Binding-site contacts:
Ligand atom O3 contacts residue ASN359 of chain 1.D at 2.8 Å (h-bond).
Ligand atom O3 contacts residue ASN370 of chain 1.D at 3.4 Å (h-bond).
Ligand atom C5 contacts residue ASN370 of chain 1.D at 3.6 Å.
Ligand atom O3 contacts residue GLN352 of chain 1.D at 2.6 Å (h-bond).
Ligand atom C3 contacts residue ASN370 of chain 1.D at 3.5 Å.
Ligand atom C2 contacts residue ASN359 of chain 1.D at 4.1 Å.
Ligand atom C6 contacts residue ASN359 of chain 1.D at 4.0 Å.
Ligand atom C2 contacts residue GLN352 of chain 1.D at 4.3 Å.
Ligand atom N2 contacts residue ASN370 of chain 1.D at 3.6 Å (h-bond).
Ligand atom C3 contacts residue GLN352 of chain 1.D at 3.7 Å.
Ligand atom C5 contacts residue ASN359 of chain 1.D at 3.8 Å.
Ligand atom C4 contacts residue ASN359 of chain 1.D at 4.0 Å.
Ligand atom O5 contacts residue ASN359 of chain 1.D at 2.8 Å (h-bond).
Ligand atom C7 contacts residue ASN370 of chain 1.D at 4.0 Å.
Ligand atom C2 contacts residue ASN370 of chain 1.D at 2.5 Å.
Ligand atom C3 contacts residue ASN359 of chain 1.D at 3.8 Å.
Ligand atom C1 contacts residue ASN359 of chain 1.D at 3.4 Å.
Ligand atom O5 contacts residue ASN370 of chain 1.D at 2.4 Å (h-bond).
Ligand atom C4 contacts residue ASN370 of chain 1.D at 4.2 Å.
Ligand atom C1 contacts residue ASN370 of chain 1.D at 1.4 Å.
Ligand atom O6 contacts residue ASN359 of chain 1.D at 4.4 Å.
Ligand atom O7 contacts residue ASN370 of chain 1.D at 3.5 Å (h-bond).

The small molecule below binds the protein below.
Small molecule (SMILES): CC(=O)N[C@H]1[C@H](O[C@H]2[C@H](O)[C@@H](NC(C)=O)CO[C@@H]2CO)O[C@H](CO)[C@@H](O)[C@@H]1O

Sequence of chain 1.D:
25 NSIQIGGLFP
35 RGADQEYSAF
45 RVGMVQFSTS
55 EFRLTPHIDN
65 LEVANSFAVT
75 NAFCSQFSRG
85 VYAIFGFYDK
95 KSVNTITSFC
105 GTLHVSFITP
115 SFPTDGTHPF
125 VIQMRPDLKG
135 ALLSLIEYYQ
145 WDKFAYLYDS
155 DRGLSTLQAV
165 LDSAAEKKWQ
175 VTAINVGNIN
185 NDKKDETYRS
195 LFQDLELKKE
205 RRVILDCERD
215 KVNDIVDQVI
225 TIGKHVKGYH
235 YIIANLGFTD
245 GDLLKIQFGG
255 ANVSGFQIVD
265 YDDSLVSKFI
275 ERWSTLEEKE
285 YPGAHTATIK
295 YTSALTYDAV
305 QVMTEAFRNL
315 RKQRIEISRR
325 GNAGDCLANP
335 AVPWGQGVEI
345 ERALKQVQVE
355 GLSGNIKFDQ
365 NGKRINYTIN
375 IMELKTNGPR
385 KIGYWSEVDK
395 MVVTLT